The protein below binds the small molecule below.
Small molecule (SMILES): CC(=O)N[C@H]1[C@H](O[C@H]2[C@H](O)[C@@H](NC(C)=O)CO[C@@H]2CO)O[C@H](CO)[C@@H](O[C@@H]2O[C@H](CO[C@H]3O[C@H](CO)[C@@H](O)[C@H](O[C@H]4O[C@H](CO)[C@@H](O)[C@H](O)[C@@H]4O)[C@@H]3O)[C@@H](O)[C@H](O[C@H]3O[C@H](CO)[C@@H](O)[C@H](O)[C@@H]3O)[C@@H]2O)[C@@H]1O

Sequence of chain 1.C:
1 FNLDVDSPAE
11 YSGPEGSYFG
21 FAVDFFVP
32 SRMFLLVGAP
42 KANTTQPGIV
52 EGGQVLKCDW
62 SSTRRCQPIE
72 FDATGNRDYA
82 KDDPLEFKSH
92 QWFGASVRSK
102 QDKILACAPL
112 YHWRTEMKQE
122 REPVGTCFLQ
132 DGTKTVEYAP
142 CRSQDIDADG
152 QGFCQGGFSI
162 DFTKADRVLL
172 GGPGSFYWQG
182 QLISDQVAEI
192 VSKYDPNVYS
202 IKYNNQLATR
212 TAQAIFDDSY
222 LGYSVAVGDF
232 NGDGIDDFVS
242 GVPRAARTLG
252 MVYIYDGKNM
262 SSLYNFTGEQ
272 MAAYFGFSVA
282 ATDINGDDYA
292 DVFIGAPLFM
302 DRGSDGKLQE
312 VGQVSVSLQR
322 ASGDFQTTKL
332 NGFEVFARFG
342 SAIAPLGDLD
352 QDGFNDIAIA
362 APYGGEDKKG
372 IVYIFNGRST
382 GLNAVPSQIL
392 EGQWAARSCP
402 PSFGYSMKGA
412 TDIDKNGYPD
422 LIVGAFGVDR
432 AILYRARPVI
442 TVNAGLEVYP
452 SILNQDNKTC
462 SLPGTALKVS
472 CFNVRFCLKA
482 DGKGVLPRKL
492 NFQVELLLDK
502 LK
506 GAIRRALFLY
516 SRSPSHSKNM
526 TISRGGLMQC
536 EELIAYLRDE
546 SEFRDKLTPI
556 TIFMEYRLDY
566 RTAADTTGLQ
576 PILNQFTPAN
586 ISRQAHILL

Binding-site contacts:
Ligand atom C6 contacts residue TYR254 of chain 1.C at 3.2 Å (hydrophobic).
Ligand atom C8 contacts residue LEU264 of chain 1.C at 3.5 Å (hydrophobic).
Ligand atom O7 contacts residue ASN266 of chain 1.C at 3.4 Å (h-bond).
Ligand atom C1 contacts residue GLN214 of chain 1.C at 3.8 Å.
Ligand atom O3 contacts residue PHE217 of chain 1.C at 3.9 Å.
Ligand atom O5 contacts residue ASN266 of chain 1.C at 2.3 Å (h-bond).
Ligand atom C6 contacts residue GLN214 of chain 1.C at 3.6 Å.
Ligand atom O5 contacts residue GLN214 of chain 1.C at 2.9 Å (h-bond).
Ligand atom C3 contacts residue GLN214 of chain 1.C at 3.9 Å.
Ligand atom O5 contacts residue TYR254 of chain 1.C at 3.7 Å.
Ligand atom C1 contacts residue ASN266 of chain 1.C at 1.4 Å.
Ligand atom C3 contacts residue ASN266 of chain 1.C at 3.8 Å.
Ligand atom C2 contacts residue ASN266 of chain 1.C at 2.4 Å.
Ligand atom C6 contacts residue GLN214 of chain 1.C at 3.6 Å.
Ligand atom C2 contacts residue SER263 of chain 1.C at 3.8 Å.
Ligand atom O3 contacts residue SER263 of chain 1.C at 4.0 Å.
Ligand atom C8 contacts residue TYR265 of chain 1.C at 4.2 Å (hydrophobic).
Ligand atom C8 contacts residue ALA213 of chain 1.C at 3.8 Å (hydrophobic).
Ligand atom C7 contacts residue ALA213 of chain 1.C at 4.0 Å (hydrophobic).
Ligand atom O2 contacts residue GLN214 of chain 1.C at 3.6 Å (h-bond).
Ligand atom C8 contacts residue PHE217 of chain 1.C at 3.6 Å (hydrophobic).
Ligand atom O4 contacts residue GLN214 of chain 1.C at 3.8 Å.
Ligand atom C7 contacts residue ASN266 of chain 1.C at 3.3 Å.
Ligand atom C5 contacts residue ASN266 of chain 1.C at 3.6 Å.
Ligand atom O3 contacts residue ALA213 of chain 1.C at 3.9 Å.
Ligand atom O6 contacts residue PHE217 of chain 1.C at 3.4 Å.
Ligand atom C5 contacts residue TYR254 of chain 1.C at 3.9 Å (hydrophobic).
Ligand atom C8 contacts residue SER263 of chain 1.C at 3.9 Å.
Ligand atom C5 contacts residue GLN214 of chain 1.C at 3.8 Å.
Ligand atom C2 contacts residue PHE217 of chain 1.C at 4.0 Å (hydrophobic).
Ligand atom C6 contacts residue PHE217 of chain 1.C at 3.7 Å (hydrophobic).
Ligand atom C7 contacts residue SER263 of chain 1.C at 3.9 Å.
Ligand atom O3 contacts residue GLN214 of chain 1.C at 2.9 Å (h-bond).
Ligand atom N2 contacts residue ASN266 of chain 1.C at 2.9 Å (h-bond).
Ligand atom C3 contacts residue PHE217 of chain 1.C at 3.9 Å (hydrophobic).
Ligand atom O5 contacts residue MET252 of chain 1.C at 3.9 Å.
Ligand atom N2 contacts residue PHE217 of chain 1.C at 3.4 Å.
Ligand atom N2 contacts residue SER263 of chain 1.C at 3.0 Å (h-bond).
Ligand atom N2 contacts residue ALA213 of chain 1.C at 4.2 Å.
Ligand atom C3 contacts residue SER263 of chain 1.C at 3.6 Å.